A protein and the small-molecule ligand that binds it are described below.
Small molecule (SMILES): CC(=O)N[C@@H]1[C@@H](O)[C@H](O)[C@@H](CO)O[C@H]1O

Binding-site contacts:
Ligand atom C5 contacts residue ASN126 of chain 1.C at 3.6 Å.
Ligand atom C4 contacts residue ASN126 of chain 1.C at 4.1 Å.
Ligand atom N2 contacts residue ASN126 of chain 1.C at 2.8 Å (h-bond).
Ligand atom O5 contacts residue THR128 of chain 1.C at 3.6 Å.
Ligand atom C3 contacts residue ASN126 of chain 1.C at 3.7 Å.
Ligand atom O6 contacts residue THR128 of chain 1.C at 3.4 Å (h-bond).
Ligand atom C7 contacts residue ASN126 of chain 1.C at 3.3 Å.
Ligand atom C1 contacts residue THR128 of chain 1.C at 3.6 Å.
Ligand atom C1 contacts residue ASN126 of chain 1.C at 1.4 Å.
Ligand atom O7 contacts residue ASN126 of chain 1.C at 3.9 Å.
Ligand atom C8 contacts residue ASN126 of chain 1.C at 3.3 Å.
Ligand atom O5 contacts residue ASN126 of chain 1.C at 2.3 Å (h-bond).
Ligand atom C5 contacts residue THR128 of chain 1.C at 4.1 Å.
Ligand atom C2 contacts residue ASN126 of chain 1.C at 2.3 Å.

Sequence of chain 1.C:
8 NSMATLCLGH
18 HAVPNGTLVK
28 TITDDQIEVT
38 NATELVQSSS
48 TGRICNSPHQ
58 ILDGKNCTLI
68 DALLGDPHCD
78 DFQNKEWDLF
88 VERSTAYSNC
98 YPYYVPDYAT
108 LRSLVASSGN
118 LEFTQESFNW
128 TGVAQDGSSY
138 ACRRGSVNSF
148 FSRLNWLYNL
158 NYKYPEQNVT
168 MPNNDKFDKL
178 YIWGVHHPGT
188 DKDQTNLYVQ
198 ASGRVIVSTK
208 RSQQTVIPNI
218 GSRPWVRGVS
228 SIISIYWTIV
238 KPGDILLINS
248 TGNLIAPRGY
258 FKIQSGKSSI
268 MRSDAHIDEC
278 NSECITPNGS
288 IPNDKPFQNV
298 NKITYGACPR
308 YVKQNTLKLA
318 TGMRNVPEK